Sequence of chain 19.B:
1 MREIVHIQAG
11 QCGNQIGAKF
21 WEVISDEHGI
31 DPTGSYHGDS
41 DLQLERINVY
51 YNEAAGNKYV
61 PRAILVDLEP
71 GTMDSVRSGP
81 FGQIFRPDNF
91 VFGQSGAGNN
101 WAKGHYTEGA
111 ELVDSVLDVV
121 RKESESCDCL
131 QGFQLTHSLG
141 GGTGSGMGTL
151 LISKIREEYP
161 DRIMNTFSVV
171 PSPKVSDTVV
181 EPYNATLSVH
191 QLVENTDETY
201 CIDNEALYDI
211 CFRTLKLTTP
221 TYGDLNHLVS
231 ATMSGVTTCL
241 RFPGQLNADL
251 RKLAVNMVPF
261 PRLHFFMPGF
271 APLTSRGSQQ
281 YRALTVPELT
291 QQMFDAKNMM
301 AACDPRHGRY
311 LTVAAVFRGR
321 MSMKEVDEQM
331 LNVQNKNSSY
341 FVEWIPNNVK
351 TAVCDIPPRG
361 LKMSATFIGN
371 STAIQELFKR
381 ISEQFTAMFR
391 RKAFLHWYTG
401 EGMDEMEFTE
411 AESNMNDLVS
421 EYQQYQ

Binding-site contacts:
Ligand atom C36 contacts residue HIS227 of chain 19.B at 3.4 Å.
Ligand atom C40 contacts residue PRO358 of chain 19.B at 4.0 Å (hydrophobic).
Ligand atom C31 contacts residue HIS227 of chain 19.B at 3.4 Å.
Ligand atom N01 contacts residue HIS227 of chain 19.B at 4.0 Å.
Ligand atom O07 contacts residue GLN279 of chain 19.B at 3.6 Å.
Ligand atom C34 contacts residue ASP26 of chain 19.B at 3.5 Å.
Ligand atom C40 contacts residue ARG318 of chain 19.B at 3.7 Å.
Ligand atom C07 contacts residue ASP224 of chain 19.B at 3.3 Å.
Ligand atom O08 contacts residue ARG276 of chain 19.B at 3.5 Å.
Ligand atom O14 contacts residue HIS227 of chain 19.B at 1.8 Å (h-bond).
Ligand atom O06 contacts residue THR274 of chain 19.B at 3.7 Å.
Ligand atom O06 contacts residue LEU215 of chain 19.B at 3.9 Å.
Ligand atom C32 contacts residue ASP26 of chain 19.B at 3.4 Å.
Ligand atom O06 contacts residue PRO272 of chain 19.B at 4.0 Å.
Ligand atom O13 contacts residue GLY360 of chain 19.B at 3.7 Å.
Ligand atom C30 contacts residue HIS227 of chain 19.B at 2.8 Å.
Ligand atom C32 contacts residue VAL23 of chain 19.B at 3.9 Å (hydrophobic).
Ligand atom C06 contacts residue HIS227 of chain 19.B at 3.7 Å.
Ligand atom C41 contacts residue PRO358 of chain 19.B at 4.0 Å (hydrophobic).
Ligand atom C41 contacts residue SER234 of chain 19.B at 3.6 Å.
Ligand atom C09 contacts residue HIS227 of chain 19.B at 3.5 Å.
Ligand atom C41 contacts residue VAL23 of chain 19.B at 3.5 Å (hydrophobic).
Ligand atom O12 contacts residue ARG359 of chain 19.B at 3.2 Å.
Ligand atom C42 contacts residue VAL23 of chain 19.B at 3.8 Å (hydrophobic).
Ligand atom C27 contacts residue GLY360 of chain 19.B at 4.0 Å.
Ligand atom O13 contacts residue PRO358 of chain 19.B at 3.8 Å.
Ligand atom C13 contacts residue HIS227 of chain 19.B at 3.3 Å.
Ligand atom C19 contacts residue ARG276 of chain 19.B at 3.7 Å.
Ligand atom C40 contacts residue SER234 of chain 19.B at 3.1 Å.
Ligand atom C44 contacts residue GLY360 of chain 19.B at 3.9 Å.
Ligand atom C28 contacts residue ARG359 of chain 19.B at 3.6 Å.
Ligand atom C08 contacts residue HIS227 of chain 19.B at 3.0 Å.
Ligand atom C34 contacts residue GLU22 of chain 19.B at 4.0 Å.
Ligand atom C39 contacts residue ALA231 of chain 19.B at 3.6 Å (hydrophobic).
Ligand atom C06 contacts residue ASP224 of chain 19.B at 3.8 Å.
Ligand atom C07 contacts residue HIS227 of chain 19.B at 3.1 Å.
Ligand atom C33 contacts residue ASP26 of chain 19.B at 2.5 Å.
Ligand atom O13 contacts residue ARG359 of chain 19.B at 2.5 Å.
Ligand atom C27 contacts residue ARG359 of chain 19.B at 3.8 Å.
Ligand atom O12 contacts residue GLY360 of chain 19.B at 3.7 Å.

A small-molecule ligand and the protein it binds are described below.
Small molecule (SMILES): CC(=O)O[C@H]1C(=O)[C@@]2(C)[C@H]([C@H](OC(=O)c3ccccc3)[C@]3(O)C[C@H](OC(=O)[C@H](O)[C@@H](NC(=O)c4ccccc4)c4ccccc4)C(C)=C1C3(C)C)[C@]1(OC(C)=O)CO[C@@H]1C[C@@H]2O